Binding-site contacts:
Ligand atom CE2 contacts residue PRO27 of chain 1.B at 3.6 Å (hydrophobic).
Ligand atom C contacts residue GLN75 of chain 1.B at 3.5 Å.
Ligand atom F20 contacts residue MET187 of chain 1.B at 3.4 Å.
Ligand atom OXT contacts residue SER74 of chain 1.B at 3.3 Å.
Ligand atom CD2 contacts residue TYR53 of chain 1.B at 3.3 Å (hydrophobic).
Ligand atom CE1 contacts residue ARG49 of chain 1.B at 3.4 Å.
Ligand atom C28 contacts residue LEU439 of chain 1.B at 3.5 Å (hydrophobic).
Ligand atom O contacts residue TYR53 of chain 1.B at 2.8 Å (h-bond).
Ligand atom O26 contacts residue MET356 of chain 1.B at 3.6 Å.
Ligand atom O contacts residue ARG49 of chain 1.B at 2.9 Å (salt-bridge).
Ligand atom C13 contacts residue GLN191 of chain 1.B at 3.6 Å.
Ligand atom F21 contacts residue GLN191 of chain 1.B at 3.2 Å.
Ligand atom F19 contacts residue LEU22 of chain 1.B at 3.7 Å.
Ligand atom CD1 contacts residue ARG49 of chain 1.B at 3.6 Å.
Ligand atom F20 contacts residue LEU190 of chain 1.B at 3.3 Å.
Ligand atom O contacts residue MET356 of chain 1.B at 3.7 Å.
Ligand atom O contacts residue GLN75 of chain 1.B at 3.0 Å (h-bond).
Ligand atom CB contacts residue VAL28 of chain 1.B at 3.4 Å (hydrophobic).
Ligand atom F21 contacts residue PRO27 of chain 1.B at 3.3 Å.
Ligand atom C27 contacts residue ALA332 of chain 1.B at 3.6 Å (hydrophobic).
Ligand atom CZ contacts residue PRO27 of chain 1.B at 3.5 Å (hydrophobic).
Ligand atom CG contacts residue LEU22 of chain 1.B at 3.6 Å (hydrophobic).
Ligand atom F19 contacts residue GLN191 of chain 1.B at 3.6 Å.
Ligand atom F19 contacts residue LEU190 of chain 1.B at 3.1 Å.
Ligand atom OXT contacts residue GLN75 of chain 1.B at 3.3 Å (h-bond).
Ligand atom CG contacts residue ARG49 of chain 1.B at 3.7 Å.
Ligand atom CE1 contacts residue PRO27 of chain 1.B at 3.6 Å (hydrophobic).
Ligand atom OH contacts residue ARG49 of chain 1.B at 3.3 Å.
Ligand atom O contacts residue SER74 of chain 1.B at 3.6 Å.
Ligand atom CE2 contacts residue ARG49 of chain 1.B at 3.2 Å.
Ligand atom CB contacts residue TYR53 of chain 1.B at 3.6 Å (hydrophobic).
Ligand atom CZ contacts residue ARG49 of chain 1.B at 3.2 Å.
Ligand atom F21 contacts residue LEU22 of chain 1.B at 3.1 Å.
Ligand atom OXT contacts residue ALA76 of chain 1.B at 2.8 Å (h-bond).
Ligand atom CD2 contacts residue ARG49 of chain 1.B at 3.5 Å.
Ligand atom C contacts residue SER74 of chain 1.B at 3.6 Å.
Ligand atom F20 contacts residue GLN191 of chain 1.B at 3.4 Å.
Ligand atom CD1 contacts residue LEU22 of chain 1.B at 3.4 Å (hydrophobic).
Ligand atom CE1 contacts residue LEU22 of chain 1.B at 3.6 Å (hydrophobic).
Ligand atom OH contacts residue ALA46 of chain 1.B at 3.2 Å.

This protein binds this small molecule.
Small molecule (SMILES): O=C(CCCCCn1ccnc1)N[C@@H](Cc1ccc(C(F)(F)F)cc1)C(=O)N[C@@H](Cc1ccc(O)cc1)C(=O)O

Sequence of chain 1.B:
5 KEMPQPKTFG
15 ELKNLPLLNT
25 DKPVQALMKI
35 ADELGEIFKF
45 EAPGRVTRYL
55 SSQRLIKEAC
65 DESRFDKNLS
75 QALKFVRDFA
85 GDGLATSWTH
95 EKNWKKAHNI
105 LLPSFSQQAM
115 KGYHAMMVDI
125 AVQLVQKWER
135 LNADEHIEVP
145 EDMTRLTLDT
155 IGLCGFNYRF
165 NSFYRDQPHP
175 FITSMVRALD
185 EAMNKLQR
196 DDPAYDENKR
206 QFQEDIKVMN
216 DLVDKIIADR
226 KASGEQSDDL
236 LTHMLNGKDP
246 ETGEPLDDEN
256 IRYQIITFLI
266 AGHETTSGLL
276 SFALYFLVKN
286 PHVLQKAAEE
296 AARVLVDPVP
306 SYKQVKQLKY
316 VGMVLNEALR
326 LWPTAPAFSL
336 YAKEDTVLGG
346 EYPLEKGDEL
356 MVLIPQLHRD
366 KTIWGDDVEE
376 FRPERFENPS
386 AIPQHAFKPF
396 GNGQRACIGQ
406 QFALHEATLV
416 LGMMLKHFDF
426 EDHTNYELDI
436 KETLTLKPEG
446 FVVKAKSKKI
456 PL